A protein and the small-molecule ligand that binds it are described below.
Small molecule (SMILES): O=C(O)[C@@](O)(COP(=O)(O)O)[C@H](O)[C@H](O)COP(=O)(O)O

Sequence of chain 1.H:
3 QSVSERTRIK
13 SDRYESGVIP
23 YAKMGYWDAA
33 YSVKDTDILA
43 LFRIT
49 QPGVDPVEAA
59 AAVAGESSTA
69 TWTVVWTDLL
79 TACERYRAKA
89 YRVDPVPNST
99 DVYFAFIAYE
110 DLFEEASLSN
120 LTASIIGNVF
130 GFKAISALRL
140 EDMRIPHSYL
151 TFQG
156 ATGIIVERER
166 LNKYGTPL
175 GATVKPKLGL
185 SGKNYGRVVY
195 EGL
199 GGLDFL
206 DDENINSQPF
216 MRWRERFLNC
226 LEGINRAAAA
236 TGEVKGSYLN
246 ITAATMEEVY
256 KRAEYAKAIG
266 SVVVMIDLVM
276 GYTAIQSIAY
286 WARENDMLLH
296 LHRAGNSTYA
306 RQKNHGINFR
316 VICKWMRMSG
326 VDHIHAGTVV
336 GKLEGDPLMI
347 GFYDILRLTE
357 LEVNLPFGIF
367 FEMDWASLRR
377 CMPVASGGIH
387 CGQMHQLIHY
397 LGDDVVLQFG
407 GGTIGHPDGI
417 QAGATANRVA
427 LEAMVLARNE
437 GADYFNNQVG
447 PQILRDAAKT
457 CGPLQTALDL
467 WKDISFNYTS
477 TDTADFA

Sequence of chain 1.C:
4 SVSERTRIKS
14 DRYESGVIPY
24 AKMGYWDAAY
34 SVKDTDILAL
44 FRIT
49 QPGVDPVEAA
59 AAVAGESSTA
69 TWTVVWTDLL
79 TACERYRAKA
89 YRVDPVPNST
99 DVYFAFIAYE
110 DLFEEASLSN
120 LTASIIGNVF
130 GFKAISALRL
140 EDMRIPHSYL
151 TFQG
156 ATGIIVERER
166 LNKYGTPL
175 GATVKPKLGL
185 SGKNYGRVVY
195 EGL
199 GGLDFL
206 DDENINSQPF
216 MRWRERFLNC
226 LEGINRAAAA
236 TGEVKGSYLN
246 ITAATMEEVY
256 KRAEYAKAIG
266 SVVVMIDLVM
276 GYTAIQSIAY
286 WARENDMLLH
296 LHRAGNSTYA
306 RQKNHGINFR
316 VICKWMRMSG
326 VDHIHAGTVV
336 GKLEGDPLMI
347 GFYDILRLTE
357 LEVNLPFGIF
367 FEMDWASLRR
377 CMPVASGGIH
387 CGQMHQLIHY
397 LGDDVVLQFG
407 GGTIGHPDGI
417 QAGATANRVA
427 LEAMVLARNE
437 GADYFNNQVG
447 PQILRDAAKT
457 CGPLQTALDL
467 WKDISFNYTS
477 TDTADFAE

Binding-site contacts:
Ligand atom O2P contacts residue THR69 of chain 1.H at 3.3 Å (h-bond).
Ligand atom O3P contacts residue LYS179 of chain 1.C at 3.3 Å.
Ligand atom O7 contacts residue LYS179 of chain 1.C at 3.3 Å (salt-bridge).
Ligand atom C3 contacts residue KCX205 of chain 1.C at 3.1 Å.
Ligand atom C3 contacts residue MG1 of chain 1.V at 3.0 Å.
Ligand atom C contacts residue MG1 of chain 1.V at 2.8 Å.
Ligand atom O2 contacts residue ASP207 of chain 1.C at 3.4 Å (salt-bridge).
Ligand atom O3 contacts residue KCX205 of chain 1.C at 2.6 Å (h-bond).
Ligand atom O3 contacts residue GLU208 of chain 1.C at 2.9 Å (salt-bridge).
Ligand atom O3 contacts residue HIS297 of chain 1.C at 3.0 Å (h-bond).
Ligand atom O3P contacts residue GLY407 of chain 1.C at 2.8 Å (h-bond).
Ligand atom O5 contacts residue LEU338 of chain 1.C at 3.3 Å.
Ligand atom O2 contacts residue MG1 of chain 1.V at 2.3 Å.
Ligand atom O4 contacts residue SER382 of chain 1.C at 3.0 Å (h-bond).
Ligand atom O6 contacts residue LYS337 of chain 1.C at 2.8 Å (salt-bridge).
Ligand atom O3P contacts residue THR69 of chain 1.H at 2.4 Å (h-bond).
Ligand atom O1P contacts residue GLY406 of chain 1.C at 2.9 Å (h-bond).
Ligand atom O2P contacts residue TRP70 of chain 1.H at 3.4 Å.
Ligand atom O1 contacts residue LYS179 of chain 1.C at 3.1 Å (salt-bridge).
Ligand atom O7 contacts residue ASP207 of chain 1.C at 3.0 Å (salt-bridge).
Ligand atom O3 contacts residue MG1 of chain 1.V at 2.1 Å.
Ligand atom O5P contacts residue ARG298 of chain 1.C at 2.9 Å (salt-bridge).
Ligand atom C2 contacts residue MG1 of chain 1.V at 2.8 Å.
Ligand atom P1 contacts residue THR69 of chain 1.H at 3.3 Å.
Ligand atom O6 contacts residue GLU64 of chain 1.H at 3.4 Å (salt-bridge).
Ligand atom O2 contacts residue KCX205 of chain 1.C at 3.1 Å (h-bond).
Ligand atom O2 contacts residue LYS179 of chain 1.C at 2.9 Å (salt-bridge).
Ligand atom O7 contacts residue GLU208 of chain 1.C at 3.2 Å (salt-bridge).
Ligand atom O2 contacts residue THR177 of chain 1.C at 2.9 Å (h-bond).
Ligand atom O7 contacts residue LYS181 of chain 1.C at 2.7 Å (salt-bridge).
Ligand atom O2P contacts residue GLY383 of chain 1.C at 3.3 Å.
Ligand atom O2P contacts residue GLY384 of chain 1.C at 2.9 Å (h-bond).
Ligand atom O7 contacts residue ASN127 of chain 1.H at 3.0 Å (h-bond).
Ligand atom O4P contacts residue SER382 of chain 1.C at 3.4 Å (h-bond).
Ligand atom O4 contacts residue GLY383 of chain 1.C at 3.1 Å.
Ligand atom O7 contacts residue MG1 of chain 1.V at 2.1 Å.
Ligand atom C contacts residue ASN127 of chain 1.H at 3.4 Å.
Ligand atom O6P contacts residue ARG298 of chain 1.C at 2.9 Å (salt-bridge).
Ligand atom O4P contacts residue HIS330 of chain 1.C at 2.7 Å (h-bond).
Ligand atom O2P contacts residue LYS337 of chain 1.C at 2.9 Å (salt-bridge).